Sequence of chain 1.B:
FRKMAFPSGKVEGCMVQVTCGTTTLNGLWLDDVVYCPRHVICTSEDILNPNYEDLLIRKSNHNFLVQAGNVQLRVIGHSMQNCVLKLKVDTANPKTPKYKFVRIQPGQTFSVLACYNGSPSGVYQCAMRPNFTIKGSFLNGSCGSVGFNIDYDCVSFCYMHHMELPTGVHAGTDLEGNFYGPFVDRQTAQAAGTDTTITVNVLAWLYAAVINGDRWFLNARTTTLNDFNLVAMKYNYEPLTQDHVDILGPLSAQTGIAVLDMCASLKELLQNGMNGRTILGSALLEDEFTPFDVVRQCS

The protein below binds the small molecule below.
Small molecule (SMILES): O=C(Cn1nnc2ccccc21)N(Cc1cccc(Cl)c1)c1ccc(-c2cnc[nH]2)cc1

Binding-site contacts:
Ligand atom N25 contacts residue CYS143 of chain 1.B at 3.5 Å (h-bond).
Ligand atom C06 contacts residue ASN140 of chain 1.B at 3.6 Å.
Ligand atom N07 contacts residue GLU164 of chain 1.B at 3.8 Å.
Ligand atom CL32 contacts residue GLN187 of chain 1.B at 3.8 Å.
Ligand atom C30 contacts residue GLN187 of chain 1.B at 3.8 Å.
Ligand atom C05 contacts residue ASN140 of chain 1.B at 3.8 Å.
Ligand atom N25 contacts residue HIS161 of chain 1.B at 3.2 Å (h-bond).
Ligand atom C29 contacts residue MET163 of chain 1.B at 3.7 Å (hydrophobic).
Ligand atom N08 contacts residue GLU164 of chain 1.B at 3.8 Å.
Ligand atom C28 contacts residue MET163 of chain 1.B at 3.6 Å (hydrophobic).
Ligand atom C22 contacts residue THR23 of chain 1.B at 3.4 Å.
Ligand atom C02 contacts residue ASN140 of chain 1.B at 3.7 Å.
Ligand atom CL32 contacts residue ARG186 of chain 1.B at 3.4 Å.
Ligand atom N21 contacts residue HIS39 of chain 1.B at 3.2 Å (h-bond).
Ligand atom C01 contacts residue ASN140 of chain 1.B at 3.1 Å.
Ligand atom C29 contacts residue GLN190 of chain 1.B at 3.8 Å.
Ligand atom C29 contacts residue ARG186 of chain 1.B at 3.3 Å.
Ligand atom C04 contacts residue GLU164 of chain 1.B at 3.7 Å.
Ligand atom N23 contacts residue CYS42 of chain 1.B at 3.1 Å (h-bond).
Ligand atom N23 contacts residue THR23 of chain 1.B at 3.6 Å.
Ligand atom CL32 contacts residue ASP185 of chain 1.B at 3.2 Å.
Ligand atom C22 contacts residue HIS39 of chain 1.B at 3.1 Å.
Ligand atom C22 contacts residue CYS42 of chain 1.B at 2.9 Å (hydrophobic).
Ligand atom O11 contacts residue MET163 of chain 1.B at 3.6 Å.
Ligand atom N25 contacts residue MET163 of chain 1.B at 3.4 Å.
Ligand atom C06 contacts residue LEU139 of chain 1.B at 3.7 Å (hydrophobic).
Ligand atom C05 contacts residue LEU139 of chain 1.B at 3.5 Å (hydrophobic).
Ligand atom O11 contacts residue GLU164 of chain 1.B at 3.0 Å (salt-bridge).
Ligand atom C05 contacts residue PHE138 of chain 1.B at 3.5 Å (hydrophobic).
Ligand atom N08 contacts residue SER142 of chain 1.B at 3.7 Å.
Ligand atom C27 contacts residue MET163 of chain 1.B at 3.8 Å (hydrophobic).
Ligand atom C27 contacts residue GLU164 of chain 1.B at 3.8 Å.
Ligand atom C05 contacts residue GLU164 of chain 1.B at 3.3 Å.
Ligand atom N08 contacts residue HIS161 of chain 1.B at 2.9 Å (h-bond).
Ligand atom C06 contacts residue GLU164 of chain 1.B at 3.6 Å.
Ligand atom C18 contacts residue HIS39 of chain 1.B at 3.6 Å.
Ligand atom N25 contacts residue GLU164 of chain 1.B at 3.5 Å (salt-bridge).
Ligand atom C09 contacts residue CYS143 of chain 1.B at 3.6 Å (hydrophobic).
Ligand atom C30 contacts residue ARG186 of chain 1.B at 3.8 Å.
Ligand atom CL32 contacts residue ILE47 of chain 1.B at 3.6 Å.